The protein below binds the small molecule below.
Small molecule (SMILES): CC(=O)N[C@@H]1[C@@H](O)[C@H](O)[C@@H](CO)O[C@H]1O

Binding-site contacts:
Ligand atom O5 contacts residue ASN270 of chain 1.C at 2.4 Å (h-bond).
Ligand atom C7 contacts residue ASN270 of chain 1.C at 3.5 Å.
Ligand atom C5 contacts residue ASN270 of chain 1.C at 3.7 Å.
Ligand atom N2 contacts residue ASN270 of chain 1.C at 2.9 Å (h-bond).
Ligand atom N2 contacts residue GLU269 of chain 1.C at 3.4 Å.
Ligand atom C1 contacts residue ASN270 of chain 1.C at 1.4 Å.
Ligand atom C8 contacts residue GLU269 of chain 1.C at 3.8 Å.
Ligand atom C8 contacts residue LYS545 of chain 1.A at 4.5 Å.
Ligand atom C2 contacts residue GLU269 of chain 1.C at 4.1 Å.
Ligand atom C3 contacts residue ASN270 of chain 1.C at 3.8 Å.
Ligand atom O7 contacts residue ASN270 of chain 1.C at 3.7 Å.
Ligand atom C2 contacts residue ASN270 of chain 1.C at 2.5 Å.
Ligand atom C4 contacts residue ASN270 of chain 1.C at 4.2 Å.
Ligand atom C7 contacts residue GLU269 of chain 1.C at 4.3 Å.

Sequence of chain 1.A:
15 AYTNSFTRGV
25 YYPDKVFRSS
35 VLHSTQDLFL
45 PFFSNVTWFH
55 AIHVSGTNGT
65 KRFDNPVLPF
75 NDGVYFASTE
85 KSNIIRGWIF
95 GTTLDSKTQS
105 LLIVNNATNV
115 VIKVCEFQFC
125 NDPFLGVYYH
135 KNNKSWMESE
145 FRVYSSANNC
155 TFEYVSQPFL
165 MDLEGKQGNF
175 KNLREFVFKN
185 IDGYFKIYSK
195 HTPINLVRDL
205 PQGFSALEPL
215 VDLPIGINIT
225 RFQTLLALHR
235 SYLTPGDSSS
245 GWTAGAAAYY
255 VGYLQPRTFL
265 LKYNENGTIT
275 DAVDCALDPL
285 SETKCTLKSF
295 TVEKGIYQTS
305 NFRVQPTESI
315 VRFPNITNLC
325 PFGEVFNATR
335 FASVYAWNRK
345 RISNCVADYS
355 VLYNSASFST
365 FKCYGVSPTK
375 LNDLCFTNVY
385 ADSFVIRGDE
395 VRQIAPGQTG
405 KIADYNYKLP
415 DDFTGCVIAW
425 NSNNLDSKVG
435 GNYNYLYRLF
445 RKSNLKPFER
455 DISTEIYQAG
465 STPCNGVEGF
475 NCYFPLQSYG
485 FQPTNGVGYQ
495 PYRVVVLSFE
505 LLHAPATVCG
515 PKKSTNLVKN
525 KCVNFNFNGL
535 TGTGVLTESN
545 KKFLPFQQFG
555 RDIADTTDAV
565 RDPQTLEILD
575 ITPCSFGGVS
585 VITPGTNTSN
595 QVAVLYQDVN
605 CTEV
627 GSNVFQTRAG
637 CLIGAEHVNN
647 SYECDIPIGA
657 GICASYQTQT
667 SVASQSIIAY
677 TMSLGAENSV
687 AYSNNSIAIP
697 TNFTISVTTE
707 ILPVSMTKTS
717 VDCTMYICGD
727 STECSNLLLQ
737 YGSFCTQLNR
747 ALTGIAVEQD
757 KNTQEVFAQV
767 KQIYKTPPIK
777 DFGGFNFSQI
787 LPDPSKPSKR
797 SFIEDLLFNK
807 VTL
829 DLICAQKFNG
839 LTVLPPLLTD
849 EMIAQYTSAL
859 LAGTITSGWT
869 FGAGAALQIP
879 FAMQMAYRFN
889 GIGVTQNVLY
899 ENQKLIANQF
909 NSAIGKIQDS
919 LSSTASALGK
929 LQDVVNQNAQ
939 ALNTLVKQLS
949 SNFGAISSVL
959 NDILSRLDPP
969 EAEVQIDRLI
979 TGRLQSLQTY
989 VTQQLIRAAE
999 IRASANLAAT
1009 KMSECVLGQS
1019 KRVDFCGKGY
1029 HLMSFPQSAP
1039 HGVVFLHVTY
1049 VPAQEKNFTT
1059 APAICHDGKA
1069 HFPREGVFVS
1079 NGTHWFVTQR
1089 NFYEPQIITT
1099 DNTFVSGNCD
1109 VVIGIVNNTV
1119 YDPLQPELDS

Sequence of chain 1.C:
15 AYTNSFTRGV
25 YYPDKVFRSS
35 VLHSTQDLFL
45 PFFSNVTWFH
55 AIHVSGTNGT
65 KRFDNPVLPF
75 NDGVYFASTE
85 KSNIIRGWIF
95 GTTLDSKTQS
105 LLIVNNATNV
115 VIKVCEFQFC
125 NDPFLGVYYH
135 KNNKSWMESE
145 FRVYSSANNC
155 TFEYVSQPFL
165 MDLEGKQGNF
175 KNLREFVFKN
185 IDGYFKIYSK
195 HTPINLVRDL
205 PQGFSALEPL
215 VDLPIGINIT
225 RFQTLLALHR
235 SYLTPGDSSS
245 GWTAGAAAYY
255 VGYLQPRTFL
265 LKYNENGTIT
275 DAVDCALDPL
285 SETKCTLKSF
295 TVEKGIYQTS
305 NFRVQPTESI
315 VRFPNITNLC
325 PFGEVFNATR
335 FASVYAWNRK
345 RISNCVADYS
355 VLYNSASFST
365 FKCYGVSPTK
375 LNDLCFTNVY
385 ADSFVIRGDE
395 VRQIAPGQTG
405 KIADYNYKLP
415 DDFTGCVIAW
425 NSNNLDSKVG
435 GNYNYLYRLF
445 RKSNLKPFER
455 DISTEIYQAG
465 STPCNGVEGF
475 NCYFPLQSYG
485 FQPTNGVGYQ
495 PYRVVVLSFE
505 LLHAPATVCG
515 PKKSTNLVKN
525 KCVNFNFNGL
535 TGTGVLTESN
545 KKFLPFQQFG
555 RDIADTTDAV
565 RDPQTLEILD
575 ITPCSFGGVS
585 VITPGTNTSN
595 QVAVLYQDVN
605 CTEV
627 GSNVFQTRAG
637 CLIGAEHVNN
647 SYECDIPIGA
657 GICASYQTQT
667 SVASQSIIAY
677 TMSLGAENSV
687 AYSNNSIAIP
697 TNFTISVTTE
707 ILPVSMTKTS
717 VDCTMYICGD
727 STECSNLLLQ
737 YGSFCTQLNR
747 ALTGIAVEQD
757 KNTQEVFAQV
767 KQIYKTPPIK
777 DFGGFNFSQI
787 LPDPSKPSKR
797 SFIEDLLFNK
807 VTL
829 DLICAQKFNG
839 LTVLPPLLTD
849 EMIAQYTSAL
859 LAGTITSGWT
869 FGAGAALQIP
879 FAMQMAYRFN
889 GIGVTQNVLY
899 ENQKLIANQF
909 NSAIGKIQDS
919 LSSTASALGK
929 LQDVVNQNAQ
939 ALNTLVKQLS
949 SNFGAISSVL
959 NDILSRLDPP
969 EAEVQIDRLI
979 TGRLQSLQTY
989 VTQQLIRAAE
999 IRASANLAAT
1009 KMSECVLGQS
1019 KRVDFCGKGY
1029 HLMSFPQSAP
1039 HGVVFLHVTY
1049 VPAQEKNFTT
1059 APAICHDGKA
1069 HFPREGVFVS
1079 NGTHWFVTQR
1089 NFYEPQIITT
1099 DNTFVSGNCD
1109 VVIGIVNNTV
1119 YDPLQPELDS